Binding-site contacts:
Ligand atom C7 contacts residue ASN317 of chain 1.A at 3.7 Å.
Ligand atom O6 contacts residue GLY378 of chain 1.A at 2.9 Å (h-bond).
Ligand atom C3 contacts residue ASN124 of chain 1.B at 3.6 Å.
Ligand atom O3 contacts residue ILE316 of chain 1.A at 3.7 Å.
Ligand atom O5 contacts residue ASN317 of chain 1.A at 3.8 Å.
Ligand atom C5 contacts residue TYR377 of chain 1.A at 3.8 Å (hydrophobic).
Ligand atom O2 contacts residue ILE316 of chain 1.A at 3.4 Å.
Ligand atom C3 contacts residue ASN317 of chain 1.A at 3.5 Å.
Ligand atom O7 contacts residue THR379 of chain 1.A at 3.7 Å.
Ligand atom C3 contacts residue GLN315 of chain 1.A at 3.6 Å.
Ligand atom C7 contacts residue ASN124 of chain 1.B at 3.0 Å.
Ligand atom O6 contacts residue THR379 of chain 1.A at 3.6 Å.
Ligand atom C1 contacts residue THR379 of chain 1.A at 3.9 Å.
Ligand atom O5 contacts residue THR379 of chain 1.A at 3.4 Å.
Ligand atom O5 contacts residue ILE316 of chain 1.A at 3.8 Å.
Ligand atom C6 contacts residue GLY378 of chain 1.A at 3.6 Å.
Ligand atom N2 contacts residue ASN124 of chain 1.B at 2.7 Å (h-bond).
Ligand atom C8 contacts residue ASN317 of chain 1.A at 3.5 Å.
Ligand atom C1 contacts residue GLN315 of chain 1.A at 3.5 Å.
Ligand atom O2 contacts residue ASN317 of chain 1.A at 3.6 Å (h-bond).
Ligand atom N2 contacts residue ASN317 of chain 1.A at 3.5 Å (h-bond).
Ligand atom C4 contacts residue GLN315 of chain 1.A at 3.5 Å.
Ligand atom O2 contacts residue ARG318 of chain 1.A at 3.4 Å (salt-bridge).
Ligand atom C6 contacts residue ILE316 of chain 1.A at 3.7 Å (hydrophobic).
Ligand atom C2 contacts residue ASN124 of chain 1.B at 2.3 Å.
Ligand atom O5 contacts residue GLY378 of chain 1.A at 3.2 Å.
Ligand atom C8 contacts residue TYR377 of chain 1.A at 3.7 Å (hydrophobic).
Ligand atom O3 contacts residue GLN315 of chain 1.A at 3.2 Å (h-bond).
Ligand atom C1 contacts residue ASN124 of chain 1.B at 1.4 Å.
Ligand atom O6 contacts residue TYR377 of chain 1.A at 3.5 Å.
Ligand atom O3 contacts residue ASP254 of chain 1.A at 3.3 Å (salt-bridge).
Ligand atom C5 contacts residue ASN124 of chain 1.B at 3.7 Å.
Ligand atom O2 contacts residue GLN315 of chain 1.A at 2.9 Å (h-bond).
Ligand atom O4 contacts residue ASN317 of chain 1.A at 3.3 Å (h-bond).
Ligand atom O7 contacts residue ASN124 of chain 1.B at 3.0 Å (h-bond).
Ligand atom C2 contacts residue GLN315 of chain 1.A at 3.6 Å.
Ligand atom O3 contacts residue ASN317 of chain 1.A at 2.8 Å (h-bond).
Ligand atom O4 contacts residue ARG318 of chain 1.A at 3.3 Å (salt-bridge).
Ligand atom O5 contacts residue ASN124 of chain 1.B at 2.3 Å (h-bond).
Ligand atom C6 contacts residue TYR377 of chain 1.A at 3.3 Å (hydrophobic).

Sequence of chain 1.A:
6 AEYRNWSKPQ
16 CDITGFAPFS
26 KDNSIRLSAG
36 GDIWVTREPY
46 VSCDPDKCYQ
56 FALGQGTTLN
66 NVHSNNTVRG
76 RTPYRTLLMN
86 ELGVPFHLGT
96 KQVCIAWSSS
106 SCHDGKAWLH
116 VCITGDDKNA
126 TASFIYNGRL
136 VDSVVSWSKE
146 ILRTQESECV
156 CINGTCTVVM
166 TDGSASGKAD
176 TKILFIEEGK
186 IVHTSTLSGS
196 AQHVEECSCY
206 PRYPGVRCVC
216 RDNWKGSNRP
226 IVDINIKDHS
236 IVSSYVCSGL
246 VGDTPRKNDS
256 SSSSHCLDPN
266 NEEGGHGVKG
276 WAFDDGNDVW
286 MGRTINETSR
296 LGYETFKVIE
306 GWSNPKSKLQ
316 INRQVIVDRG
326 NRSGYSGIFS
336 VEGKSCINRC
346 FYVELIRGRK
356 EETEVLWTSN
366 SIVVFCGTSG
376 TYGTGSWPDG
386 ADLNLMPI

A small-molecule ligand and the protein it binds are described below.
Small molecule (SMILES): CC(=O)N[C@H]1[C@H](O[C@H]2[C@H](O)[C@@H](NC(C)=O)CO[C@@H]2CO)O[C@H](CO)[C@@H](O[C@@H]2O[C@H](CO[C@@H]3O[C@H](CO)[C@@H](O)[C@H](O)[C@@H]3O)[C@@H](O)[C@H](O[C@@H]3O[C@H](CO)[C@@H](O)[C@H](O)[C@@H]3O)[C@@H]2O)[C@@H]1O

Sequence of chain 1.B:
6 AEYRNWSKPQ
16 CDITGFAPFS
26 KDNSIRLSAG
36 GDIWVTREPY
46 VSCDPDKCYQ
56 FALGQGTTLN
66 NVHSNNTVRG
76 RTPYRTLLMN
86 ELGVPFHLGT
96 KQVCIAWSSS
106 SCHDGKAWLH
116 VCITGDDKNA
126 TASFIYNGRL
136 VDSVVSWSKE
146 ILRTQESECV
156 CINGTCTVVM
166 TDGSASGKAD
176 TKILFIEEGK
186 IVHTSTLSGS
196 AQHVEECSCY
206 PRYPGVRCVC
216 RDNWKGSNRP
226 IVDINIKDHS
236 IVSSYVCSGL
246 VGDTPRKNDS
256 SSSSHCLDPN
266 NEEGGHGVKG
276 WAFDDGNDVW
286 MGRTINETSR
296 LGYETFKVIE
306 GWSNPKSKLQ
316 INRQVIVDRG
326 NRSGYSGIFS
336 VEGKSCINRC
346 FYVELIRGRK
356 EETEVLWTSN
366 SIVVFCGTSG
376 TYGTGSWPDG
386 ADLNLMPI